Binding-site contacts:
Ligand atom C18 contacts residue ASP100 of chain 1.B at 4.2 Å.
Ligand atom C1 contacts residue PRO101 of chain 1.A at 3.8 Å (hydrophobic).
Ligand atom C19 contacts residue PRO101 of chain 1.A at 4.2 Å (hydrophobic).
Ligand atom O17 contacts residue ASN35 of chain 1.B at 2.9 Å (h-bond).
Ligand atom C16 contacts residue TYR101 of chain 1.B at 4.1 Å (hydrophobic).
Ligand atom C2 contacts residue TRP47 of chain 1.B at 3.8 Å (hydrophobic).
Ligand atom C15 contacts residue TRP104 of chain 1.B at 3.9 Å (hydrophobic).
Ligand atom C18 contacts residue TRP104 of chain 1.B at 3.6 Å (hydrophobic).
Ligand atom C18 contacts residue GLY99 of chain 1.B at 4.2 Å.
Ligand atom C18 contacts residue PHE106 of chain 1.B at 4.0 Å (hydrophobic).
Ligand atom C12 contacts residue TRP50 of chain 1.B at 4.1 Å (hydrophobic).
Ligand atom C14 contacts residue TRP50 of chain 1.B at 4.2 Å (hydrophobic).
Ligand atom O3 contacts residue THR59 of chain 1.B at 4.3 Å.
Ligand atom C15 contacts residue ASP100 of chain 1.B at 3.9 Å.
Ligand atom C6 contacts residue TRP104 of chain 1.B at 3.8 Å (hydrophobic).
Ligand atom O17 contacts residue TRP50 of chain 1.B at 3.6 Å.
Ligand atom C3 contacts residue VAL99 of chain 1.A at 4.2 Å (hydrophobic).
Ligand atom C14 contacts residue TRP104 of chain 1.B at 4.2 Å (hydrophobic).
Ligand atom C16 contacts residue GLY33 of chain 1.B at 4.0 Å.
Ligand atom C15 contacts residue TYR101 of chain 1.B at 3.9 Å (hydrophobic).
Ligand atom C17 contacts residue GLY99 of chain 1.B at 3.8 Å.
Ligand atom C13 contacts residue ASN35 of chain 1.B at 4.1 Å.
Ligand atom C4 contacts residue TRP50 of chain 1.B at 3.9 Å (hydrophobic).
Ligand atom C17 contacts residue TRP50 of chain 1.B at 3.7 Å (hydrophobic).
Ligand atom O17 contacts residue GLY99 of chain 1.B at 3.2 Å.
Ligand atom C2 contacts residue TRP50 of chain 1.B at 4.2 Å (hydrophobic).
Ligand atom C12 contacts residue ASN35 of chain 1.B at 3.2 Å.
Ligand atom C17 contacts residue GLY33 of chain 1.B at 4.2 Å.
Ligand atom C12 contacts residue PHE106 of chain 1.B at 4.1 Å (hydrophobic).
Ligand atom C16 contacts residue ASP100 of chain 1.B at 4.2 Å.
Ligand atom C7 contacts residue TRP104 of chain 1.B at 3.4 Å (hydrophobic).
Ligand atom O3 contacts residue TRP50 of chain 1.B at 3.4 Å.
Ligand atom O17 contacts residue GLY33 of chain 1.B at 3.6 Å.
Ligand atom C16 contacts residue GLY99 of chain 1.B at 4.0 Å.
Ligand atom C16 contacts residue TRP50 of chain 1.B at 4.0 Å (hydrophobic).
Ligand atom C18 contacts residue TYR105 of chain 1.B at 4.0 Å (hydrophobic).
Ligand atom C8 contacts residue TRP104 of chain 1.B at 3.8 Å (hydrophobic).
Ligand atom C17 contacts residue ASN35 of chain 1.B at 4.0 Å.
Ligand atom C19 contacts residue SER96 of chain 1.A at 4.1 Å.
Ligand atom C3 contacts residue TRP50 of chain 1.B at 4.1 Å (hydrophobic).

Sequence of chain 1.A:
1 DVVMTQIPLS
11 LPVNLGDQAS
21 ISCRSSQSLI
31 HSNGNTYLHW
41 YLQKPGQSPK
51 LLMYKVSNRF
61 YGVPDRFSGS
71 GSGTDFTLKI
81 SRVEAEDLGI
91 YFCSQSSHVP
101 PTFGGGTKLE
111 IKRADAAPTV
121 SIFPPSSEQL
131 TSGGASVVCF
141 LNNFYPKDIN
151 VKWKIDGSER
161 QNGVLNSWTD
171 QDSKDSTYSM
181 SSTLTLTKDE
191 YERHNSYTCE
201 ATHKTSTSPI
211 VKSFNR

Sequence of chain 1.B:
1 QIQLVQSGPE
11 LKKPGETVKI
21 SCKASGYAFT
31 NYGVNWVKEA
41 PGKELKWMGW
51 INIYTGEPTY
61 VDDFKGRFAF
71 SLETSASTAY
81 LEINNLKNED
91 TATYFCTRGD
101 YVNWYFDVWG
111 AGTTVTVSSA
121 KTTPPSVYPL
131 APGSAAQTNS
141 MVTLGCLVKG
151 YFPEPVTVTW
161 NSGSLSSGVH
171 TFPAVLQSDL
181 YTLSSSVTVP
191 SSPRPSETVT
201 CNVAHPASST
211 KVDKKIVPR

A protein and the small-molecule ligand that binds it are described below.
Small molecule (SMILES): C[C@]12CC[C@@H](O)C[C@H]1CC[C@@H]1[C@@H]2CC[C@]2(C)C(=O)CC[C@@H]12